A protein and the small-molecule ligand that binds it are described below.
Small molecule (SMILES): CC(=O)N[C@@H]1[C@@H](O)[C@H](O)[C@@H](CO)O[C@H]1O

Binding-site contacts:
Ligand atom O6 contacts residue LEU46 of chain 1.B at 4.3 Å.
Ligand atom O6 contacts residue TRP92 of chain 1.B at 4.1 Å.
Ligand atom C6 contacts residue PRO48 of chain 1.B at 4.0 Å (hydrophobic).
Ligand atom O3 contacts residue ASN53 of chain 1.B at 4.0 Å.
Ligand atom C5 contacts residue LEU46 of chain 1.B at 4.5 Å (hydrophobic).
Ligand atom O5 contacts residue ASN53 of chain 1.B at 2.3 Å (h-bond).
Ligand atom N2 contacts residue ASN53 of chain 1.B at 3.8 Å.
Ligand atom C5 contacts residue ASN53 of chain 1.B at 3.3 Å.
Ligand atom C3 contacts residue ASN53 of chain 1.B at 3.7 Å.
Ligand atom C1 contacts residue ASN53 of chain 1.B at 1.4 Å.
Ligand atom C4 contacts residue ASN53 of chain 1.B at 3.5 Å.
Ligand atom C6 contacts residue ASN53 of chain 1.B at 3.7 Å.
Ligand atom C2 contacts residue ASN53 of chain 1.B at 2.9 Å.
Ligand atom O4 contacts residue LEU46 of chain 1.B at 4.0 Å.
Ligand atom O6 contacts residue PRO48 of chain 1.B at 3.9 Å.
Ligand atom C6 contacts residue LEU46 of chain 1.B at 4.1 Å (hydrophobic).
Ligand atom C4 contacts residue LEU46 of chain 1.B at 3.8 Å (hydrophobic).

Sequence of chain 1.B:
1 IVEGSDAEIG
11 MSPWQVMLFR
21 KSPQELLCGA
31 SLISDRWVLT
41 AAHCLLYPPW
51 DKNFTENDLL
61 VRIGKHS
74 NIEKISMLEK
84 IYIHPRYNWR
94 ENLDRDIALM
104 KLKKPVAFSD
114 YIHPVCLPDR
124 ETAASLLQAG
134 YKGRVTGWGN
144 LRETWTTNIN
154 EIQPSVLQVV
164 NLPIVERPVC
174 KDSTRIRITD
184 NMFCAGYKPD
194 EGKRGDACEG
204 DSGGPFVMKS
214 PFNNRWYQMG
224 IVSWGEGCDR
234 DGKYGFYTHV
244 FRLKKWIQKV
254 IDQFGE